This small molecule binds to this protein.
Small molecule (SMILES): COc1ccc(OCc2ccc(COc3c(Cl)cccc3Cl)cc2)c(Cl)c1

Sequence of chain 1.B:
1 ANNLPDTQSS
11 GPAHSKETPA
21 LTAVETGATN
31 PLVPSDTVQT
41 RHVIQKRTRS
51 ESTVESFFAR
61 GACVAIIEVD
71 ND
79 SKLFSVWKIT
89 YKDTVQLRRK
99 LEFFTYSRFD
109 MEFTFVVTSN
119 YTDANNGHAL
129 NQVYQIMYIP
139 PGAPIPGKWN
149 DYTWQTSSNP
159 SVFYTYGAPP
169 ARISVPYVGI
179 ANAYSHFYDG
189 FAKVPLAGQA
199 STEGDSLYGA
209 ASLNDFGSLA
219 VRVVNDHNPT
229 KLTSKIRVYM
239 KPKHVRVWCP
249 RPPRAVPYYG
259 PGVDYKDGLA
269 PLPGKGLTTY

Binding-site contacts:
Ligand atom C12 contacts residue PHE111 of chain 1.B at 3.8 Å (hydrophobic).
Ligand atom CL3 contacts residue PHE111 of chain 1.B at 3.8 Å.
Ligand atom C2 contacts residue TYR182 of chain 1.B at 3.9 Å (hydrophobic).
Ligand atom CL3 contacts residue LEU217 of chain 1.B at 3.8 Å.
Ligand atom C11 contacts residue ILE87 of chain 1.B at 3.8 Å (hydrophobic).
Ligand atom O3 contacts residue LEU99 of chain 1.B at 3.9 Å.
Ligand atom O1 contacts residue PHE214 of chain 1.B at 3.8 Å.
Ligand atom C13 contacts residue MET109 of chain 1.B at 3.4 Å (hydrophobic).
Ligand atom C19 contacts residue PHE113 of chain 1.B at 3.9 Å (hydrophobic).
Ligand atom CL2 contacts residue TYR136 of chain 1.B at 3.6 Å.
Ligand atom O1 contacts residue MET109 of chain 1.B at 3.7 Å.
Ligand atom C10 contacts residue TYR136 of chain 1.B at 3.5 Å (hydrophobic).
Ligand atom O1 contacts residue ILE87 of chain 1.B at 3.7 Å.
Ligand atom C14 contacts residue TYR136 of chain 1.B at 3.5 Å (hydrophobic).
Ligand atom C16 contacts residue TYR136 of chain 1.B at 3.8 Å (hydrophobic).
Ligand atom C6 contacts residue TYR89 of chain 1.B at 3.7 Å (hydrophobic).
Ligand atom C3 contacts residue MET109 of chain 1.B at 3.7 Å (hydrophobic).
Ligand atom O3 contacts residue TYR89 of chain 1.B at 3.6 Å.
Ligand atom C2 contacts residue PHE214 of chain 1.B at 3.6 Å (hydrophobic).
Ligand atom C20 contacts residue LEU217 of chain 1.B at 3.8 Å (hydrophobic).
Ligand atom O2 contacts residue VAL173 of chain 1.B at 3.4 Å.
Ligand atom O3 contacts residue PHE107 of chain 1.B at 3.6 Å.
Ligand atom C7 contacts residue MET109 of chain 1.B at 3.3 Å (hydrophobic).
Ligand atom C8 contacts residue MET109 of chain 1.B at 3.4 Å (hydrophobic).
Ligand atom C5 contacts residue TYR89 of chain 1.B at 3.5 Å (hydrophobic).
Ligand atom C20 contacts residue ILE171 of chain 1.B at 3.8 Å (hydrophobic).
Ligand atom C21 contacts residue TYR89 of chain 1.B at 3.9 Å (hydrophobic).
Ligand atom C13 contacts residue PHE111 of chain 1.B at 3.7 Å (hydrophobic).
Ligand atom C9 contacts residue VAL176 of chain 1.B at 3.6 Å (hydrophobic).
Ligand atom C9 contacts residue PHE214 of chain 1.B at 3.7 Å (hydrophobic).
Ligand atom C21 contacts residue HIS184 of chain 1.B at 3.6 Å.
Ligand atom C4 contacts residue MET109 of chain 1.B at 3.8 Å (hydrophobic).
Ligand atom C21 contacts residue TYR182 of chain 1.B at 3.8 Å (hydrophobic).
Ligand atom C13 contacts residue ILE87 of chain 1.B at 3.7 Å (hydrophobic).
Ligand atom C12 contacts residue ILE87 of chain 1.B at 3.8 Å (hydrophobic).
Ligand atom C19 contacts residue LEU217 of chain 1.B at 3.8 Å (hydrophobic).
Ligand atom C7 contacts residue PHE214 of chain 1.B at 3.5 Å (hydrophobic).
Ligand atom C21 contacts residue SER105 of chain 1.B at 3.8 Å.
Ligand atom C17 contacts residue TYR136 of chain 1.B at 3.7 Å (hydrophobic).
Ligand atom C1 contacts residue TYR182 of chain 1.B at 3.8 Å (hydrophobic).